A small-molecule ligand and the protein it binds are described below.
Small molecule (SMILES): O=C(O)C(O)(O)C(F)(F)C(=O)O

Sequence of chain 1.A:
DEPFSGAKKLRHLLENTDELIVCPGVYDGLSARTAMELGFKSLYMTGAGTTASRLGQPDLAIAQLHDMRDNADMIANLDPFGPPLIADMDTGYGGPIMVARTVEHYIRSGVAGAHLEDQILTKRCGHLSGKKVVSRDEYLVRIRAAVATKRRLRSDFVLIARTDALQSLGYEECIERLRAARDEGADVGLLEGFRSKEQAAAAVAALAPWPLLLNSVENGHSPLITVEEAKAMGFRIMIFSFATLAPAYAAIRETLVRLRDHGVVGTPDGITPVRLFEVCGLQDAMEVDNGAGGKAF

Binding-site contacts:
Ligand atom C1 contacts residue THR52 of chain 1.A at 3.3 Å.
Ligand atom O3 contacts residue MN1 of chain 1.C at 2.2 Å.
Ligand atom O3 contacts residue ARG168 of chain 1.A at 2.7 Å (salt-bridge).
Ligand atom F1 contacts residue SER247 of chain 1.A at 3.4 Å.
Ligand atom O5 contacts residue CYS131 of chain 1.A at 3.8 Å.
Ligand atom O5 contacts residue GLU198 of chain 1.A at 3.4 Å (salt-bridge).
Ligand atom O1 contacts residue THR52 of chain 1.A at 3.3 Å (h-bond).
Ligand atom O1 contacts residue ASP94 of chain 1.A at 2.9 Å (salt-bridge).
Ligand atom O3 contacts residue TYR50 of chain 1.A at 3.8 Å.
Ligand atom F1 contacts residue PHE248 of chain 1.A at 3.4 Å.
Ligand atom O3 contacts residue ASP94 of chain 1.A at 3.5 Å (salt-bridge).
Ligand atom O2 contacts residue THR52 of chain 1.A at 2.5 Å (h-bond).
Ligand atom F2 contacts residue CYS131 of chain 1.A at 3.7 Å.
Ligand atom C1 contacts residue ASP94 of chain 1.A at 3.7 Å.
Ligand atom C1 contacts residue GLY53 of chain 1.A at 3.8 Å.
Ligand atom C4 contacts residue GLU198 of chain 1.A at 3.3 Å.
Ligand atom C4 contacts residue ARG168 of chain 1.A at 3.5 Å.
Ligand atom O4 contacts residue SER247 of chain 1.A at 2.7 Å (h-bond).
Ligand atom O5 contacts residue GLY132 of chain 1.A at 2.8 Å (h-bond).
Ligand atom C2 contacts residue MN1 of chain 1.C at 3.1 Å.
Ligand atom C1 contacts residue MN1 of chain 1.C at 3.0 Å.
Ligand atom O2 contacts residue SER247 of chain 1.A at 3.3 Å (h-bond).
Ligand atom C4 contacts residue GLY132 of chain 1.A at 3.7 Å.
Ligand atom F2 contacts residue ASP65 of chain 1.A at 3.4 Å.
Ligand atom C1 contacts residue TYR50 of chain 1.A at 3.3 Å (hydrophobic).
Ligand atom F2 contacts residue MN1 of chain 1.C at 3.6 Å.
Ligand atom O6 contacts residue VAL223 of chain 1.A at 3.8 Å.
Ligand atom O4 contacts residue TYR50 of chain 1.A at 3.2 Å (h-bond).
Ligand atom C2 contacts residue ARG168 of chain 1.A at 3.8 Å.
Ligand atom C2 contacts residue TYR50 of chain 1.A at 3.6 Å (hydrophobic).
Ligand atom F2 contacts residue ALA54 of chain 1.A at 3.7 Å.
Ligand atom O1 contacts residue ALA54 of chain 1.A at 2.8 Å (h-bond).
Ligand atom O1 contacts residue GLY53 of chain 1.A at 2.9 Å (h-bond).
Ligand atom O6 contacts residue ASN221 of chain 1.A at 2.9 Å (h-bond).
Ligand atom O4 contacts residue ASN221 of chain 1.A at 3.1 Å (h-bond).
Ligand atom O6 contacts residue GLU198 of chain 1.A at 2.3 Å (salt-bridge).
Ligand atom O5 contacts residue ARG168 of chain 1.A at 2.9 Å (salt-bridge).
Ligand atom O1 contacts residue MN1 of chain 1.C at 2.2 Å.
Ligand atom O2 contacts residue TYR50 of chain 1.A at 3.5 Å (h-bond).
Ligand atom C2 contacts residue SER247 of chain 1.A at 3.7 Å.